Sequence of chain 1.B:
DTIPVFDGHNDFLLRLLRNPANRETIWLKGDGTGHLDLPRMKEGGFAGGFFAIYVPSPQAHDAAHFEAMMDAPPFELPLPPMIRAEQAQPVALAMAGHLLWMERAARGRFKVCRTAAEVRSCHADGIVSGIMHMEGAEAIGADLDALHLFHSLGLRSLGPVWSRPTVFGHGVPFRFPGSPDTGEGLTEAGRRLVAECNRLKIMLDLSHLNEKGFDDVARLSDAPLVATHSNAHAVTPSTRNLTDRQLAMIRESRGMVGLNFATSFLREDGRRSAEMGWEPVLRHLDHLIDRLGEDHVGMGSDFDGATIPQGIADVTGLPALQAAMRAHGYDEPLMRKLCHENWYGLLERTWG

Binding-site contacts:
Ligand atom C1 contacts residue HIS65 of chain 1.B at 3.3 Å.
Ligand atom O32 contacts residue ZN1 of chain 1.H at 2.3 Å.
Ligand atom C5 contacts residue ASP306 of chain 1.B at 3.6 Å.
Ligand atom C1 contacts residue TYR58 of chain 1.B at 3.6 Å (hydrophobic).
Ligand atom O61 contacts residue HIS212 of chain 1.B at 3.1 Å.
Ligand atom O31 contacts residue ASP15 of chain 1.B at 3.1 Å (salt-bridge).
Ligand atom O62 contacts residue ASP306 of chain 1.B at 3.0 Å (salt-bridge).
Ligand atom O32 contacts residue GLU139 of chain 1.B at 3.2 Å (salt-bridge).
Ligand atom O32 contacts residue HIS212 of chain 1.B at 3.0 Å (h-bond).
Ligand atom C7 contacts residue PHE269 of chain 1.B at 3.8 Å (hydrophobic).
Ligand atom P contacts residue ZN1 of chain 1.H at 2.8 Å.
Ligand atom O61 contacts residue ARG244 of chain 1.B at 2.7 Å (salt-bridge).
Ligand atom O61 contacts residue PHE269 of chain 1.B at 3.3 Å.
Ligand atom C6 contacts residue ZN1 of chain 1.H at 3.2 Å.
Ligand atom N1 contacts residue ASP15 of chain 1.B at 3.1 Å (salt-bridge).
Ligand atom P contacts residue ASP306 of chain 1.B at 3.7 Å.
Ligand atom O62 contacts residue HIS233 of chain 1.B at 3.2 Å (h-bond).
Ligand atom N1 contacts residue TYR58 of chain 1.B at 3.4 Å.
Ligand atom O31 contacts residue ASP306 of chain 1.B at 2.7 Å (salt-bridge).
Ligand atom O31 contacts residue ZN1 of chain 1.H at 2.3 Å.
Ligand atom O61 contacts residue PHE178 of chain 1.B at 3.1 Å.
Ligand atom C6 contacts residue HIS212 of chain 1.B at 3.5 Å.
Ligand atom C4 contacts residue GLY309 of chain 1.B at 3.3 Å.
Ligand atom P contacts residue ZN1 of chain 1.G at 3.2 Å.
Ligand atom N1 contacts residue ZN1 of chain 1.G at 2.3 Å.
Ligand atom C2 contacts residue ZN1 of chain 1.G at 3.1 Å.
Ligand atom O62 contacts residue HIS212 of chain 1.B at 3.2 Å (h-bond).
Ligand atom C4 contacts residue ASP306 of chain 1.B at 3.2 Å.
Ligand atom C6 contacts residue ARG244 of chain 1.B at 3.6 Å.
Ligand atom O31 contacts residue GLU139 of chain 1.B at 3.3 Å (salt-bridge).
Ligand atom O32 contacts residue TRP166 of chain 1.B at 2.6 Å (h-bond).
Ligand atom O31 contacts residue HIS233 of chain 1.B at 3.5 Å (h-bond).
Ligand atom O62 contacts residue ARG244 of chain 1.B at 3.0 Å (salt-bridge).
Ligand atom C6 contacts residue PHE269 of chain 1.B at 3.7 Å (hydrophobic).
Ligand atom O31 contacts residue ZN1 of chain 1.G at 2.2 Å.
Ligand atom O62 contacts residue ZN1 of chain 1.H at 2.3 Å.
Ligand atom C6 contacts residue ASP306 of chain 1.B at 3.5 Å.
Ligand atom N1 contacts residue GLU139 of chain 1.B at 3.0 Å (salt-bridge).
Ligand atom C2 contacts residue ASP15 of chain 1.B at 3.4 Å.
Ligand atom O31 contacts residue HIS13 of chain 1.B at 3.2 Å (h-bond).

A small-molecule ligand and the protein it binds are described below.
Small molecule (SMILES): C[C@H](N)[P](=O)(O)C[C@H](C)C(=O)O